Binding-site contacts:
Ligand atom C25 contacts residue GLY140 of chain 1.A at 3.4 Å.
Ligand atom C2 contacts residue VAL73 of chain 1.A at 3.7 Å (hydrophobic).
Ligand atom C30 contacts residue LEU65 of chain 1.A at 3.8 Å (hydrophobic).
Ligand atom C27 contacts residue GLN145 of chain 1.A at 3.7 Å.
Ligand atom O32 contacts residue ALA86 of chain 1.A at 3.6 Å.
Ligand atom C8 contacts residue ALA86 of chain 1.A at 3.8 Å (hydrophobic).
Ligand atom N23 contacts residue LEU65 of chain 1.A at 3.9 Å.
Ligand atom C28 contacts residue GLY140 of chain 1.A at 3.6 Å.
Ligand atom N10 contacts residue THR136 of chain 1.A at 2.8 Å (h-bond).
Ligand atom C21 contacts residue VAL73 of chain 1.A at 3.6 Å (hydrophobic).
Ligand atom N23 contacts residue GLY140 of chain 1.A at 3.7 Å.
Ligand atom O19 contacts residue ASP200 of chain 1.A at 2.8 Å (salt-bridge).
Ligand atom N26 contacts residue GLY140 of chain 1.A at 3.8 Å.
Ligand atom N10 contacts residue GLU137 of chain 1.A at 3.2 Å (salt-bridge).
Ligand atom C20 contacts residue GLY66 of chain 1.A at 3.8 Å.
Ligand atom C18 contacts residue LYS88 of chain 1.A at 3.7 Å.
Ligand atom N10 contacts residue ALA86 of chain 1.A at 3.7 Å.
Ligand atom C24 contacts residue LEU65 of chain 1.A at 3.8 Å (hydrophobic).
Ligand atom C28 contacts residue PHE189 of chain 1.A at 3.6 Å (hydrophobic).
Ligand atom O19 contacts residue HIS110 of chain 1.A at 3.5 Å.
Ligand atom C8 contacts residue THR136 of chain 1.A at 3.8 Å.
Ligand atom C24 contacts residue CYS139 of chain 1.A at 3.2 Å (hydrophobic).
Ligand atom C17 contacts residue ASP200 of chain 1.A at 3.7 Å.
Ligand atom O32 contacts residue CYS139 of chain 1.A at 2.9 Å (h-bond).
Ligand atom N4 contacts residue VAL73 of chain 1.A at 3.7 Å.
Ligand atom C12 contacts residue THR136 of chain 1.A at 3.6 Å.
Ligand atom O32 contacts residue LEU138 of chain 1.A at 3.8 Å.
Ligand atom C17 contacts residue PHE189 of chain 1.A at 3.4 Å (hydrophobic).
Ligand atom C14 contacts residue THR136 of chain 1.A at 3.6 Å.
Ligand atom C6 contacts residue VAL73 of chain 1.A at 3.9 Å (hydrophobic).
Ligand atom N31 contacts residue GLN145 of chain 1.A at 3.8 Å.
Ligand atom C29 contacts residue GLY140 of chain 1.A at 3.8 Å.
Ligand atom O19 contacts residue GLY199 of chain 1.A at 3.9 Å.
Ligand atom C24 contacts residue LEU138 of chain 1.A at 3.8 Å (hydrophobic).
Ligand atom C18 contacts residue THR136 of chain 1.A at 3.6 Å.
Ligand atom C21 contacts residue TYR70 of chain 1.A at 3.6 Å (hydrophobic).
Ligand atom C29 contacts residue CYS139 of chain 1.A at 3.8 Å (hydrophobic).
Ligand atom C24 contacts residue GLY140 of chain 1.A at 3.2 Å.
Ligand atom C13 contacts residue THR136 of chain 1.A at 3.3 Å.
Ligand atom C3 contacts residue VAL73 of chain 1.A at 3.4 Å (hydrophobic).

Sequence of chain 1.A:
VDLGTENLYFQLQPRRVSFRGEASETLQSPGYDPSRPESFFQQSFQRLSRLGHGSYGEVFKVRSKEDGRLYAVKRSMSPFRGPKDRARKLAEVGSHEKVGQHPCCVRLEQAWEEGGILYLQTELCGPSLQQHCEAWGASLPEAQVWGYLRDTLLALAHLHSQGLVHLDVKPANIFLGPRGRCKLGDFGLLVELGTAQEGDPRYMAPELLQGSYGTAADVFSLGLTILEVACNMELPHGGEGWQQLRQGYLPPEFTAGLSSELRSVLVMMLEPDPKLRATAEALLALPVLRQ

The small molecule below binds the protein below.
Small molecule (SMILES): Cc1ccc(O)c(C)c1-n1c(N)c(C(=O)N2CCn3nccc3C2)c2nc(C)c(C)nc21